The small molecule below binds the protein below.
Small molecule (SMILES): Cc1cc(N)nc(C[C@@H]2CNC[C@@H]2OCCNCCc2cccc(F)c2)c1

Binding-site contacts:
Ligand atom C14 contacts residue TRP320 of chain 1.B at 3.6 Å (hydrophobic).
Ligand atom N2 contacts residue HEM1 of chain 1.J at 3.5 Å (h-bond).
Ligand atom C14 contacts residue PRO298 of chain 1.B at 3.7 Å (hydrophobic).
Ligand atom F13 contacts residue SER318 of chain 1.B at 3.6 Å.
Ligand atom N1A contacts residue HEM1 of chain 1.J at 2.8 Å (h-bond).
Ligand atom C15 contacts residue HEM1 of chain 1.J at 3.4 Å.
Ligand atom C5' contacts residue TRP411 of chain 1.B at 3.5 Å (hydrophobic).
Ligand atom N1' contacts residue H4B1 of chain 1.K at 2.9 Å (h-bond).
Ligand atom N6A contacts residue ARG147 of chain 1.B at 3.5 Å (salt-bridge).
Ligand atom F13 contacts residue HEM1 of chain 1.J at 3.5 Å.
Ligand atom O1 contacts residue HEM1 of chain 1.J at 3.4 Å (h-bond).
Ligand atom C13 contacts residue PRO298 of chain 1.B at 3.7 Å (hydrophobic).
Ligand atom C2A contacts residue HEM1 of chain 1.J at 3.5 Å.
Ligand atom C6A contacts residue HEM1 of chain 1.J at 3.6 Å.
Ligand atom C4A contacts residue TYR439 of chain 1.B at 3.4 Å (hydrophobic).
Ligand atom F13 contacts residue PHE317 of chain 1.B at 3.5 Å.
Ligand atom C6A contacts residue TYR439 of chain 1.B at 3.4 Å (hydrophobic).
Ligand atom C2' contacts residue HEM1 of chain 1.J at 3.5 Å.
Ligand atom C1 contacts residue GLN211 of chain 1.B at 3.5 Å.
Ligand atom N2 contacts residue GLU325 of chain 1.B at 2.7 Å (salt-bridge).
Ligand atom C7A contacts residue HEM1 of chain 1.J at 3.4 Å.
Ligand atom C2 contacts residue GLU325 of chain 1.B at 3.4 Å.
Ligand atom C5A contacts residue TYR439 of chain 1.B at 3.4 Å (hydrophobic).
Ligand atom C4 contacts residue HEM1 of chain 1.J at 3.6 Å.
Ligand atom C3 contacts residue GLU325 of chain 1.B at 3.3 Å.
Ligand atom N6A contacts residue HEM1 of chain 1.J at 2.8 Å (h-bond).
Ligand atom C5A contacts residue LEU69 of chain 1.B at 3.7 Å (hydrophobic).
Ligand atom C1 contacts residue GLU325 of chain 1.B at 3.4 Å.
Ligand atom C8A contacts residue TRP38 of chain 1.A at 3.5 Å (hydrophobic).
Ligand atom C5' contacts residue H4B1 of chain 1.K at 3.5 Å.
Ligand atom F13 contacts residue GLY319 of chain 1.B at 3.2 Å.
Ligand atom C4 contacts residue GLU325 of chain 1.B at 3.6 Å.
Ligand atom C5' contacts residue HEM1 of chain 1.J at 3.3 Å.
Ligand atom C8A contacts residue TYR439 of chain 1.B at 3.7 Å (hydrophobic).
Ligand atom C2 contacts residue GLN211 of chain 1.B at 3.4 Å.
Ligand atom C5A contacts residue VAL68 of chain 1.B at 3.5 Å (hydrophobic).
Ligand atom C14 contacts residue HEM1 of chain 1.J at 3.3 Å.
Ligand atom F13 contacts residue PRO298 of chain 1.B at 3.5 Å.
Ligand atom C15 contacts residue TRP320 of chain 1.B at 3.2 Å (hydrophobic).
Ligand atom N1' contacts residue HEM1 of chain 1.J at 2.8 Å (h-bond).

Sequence of chain 1.B:
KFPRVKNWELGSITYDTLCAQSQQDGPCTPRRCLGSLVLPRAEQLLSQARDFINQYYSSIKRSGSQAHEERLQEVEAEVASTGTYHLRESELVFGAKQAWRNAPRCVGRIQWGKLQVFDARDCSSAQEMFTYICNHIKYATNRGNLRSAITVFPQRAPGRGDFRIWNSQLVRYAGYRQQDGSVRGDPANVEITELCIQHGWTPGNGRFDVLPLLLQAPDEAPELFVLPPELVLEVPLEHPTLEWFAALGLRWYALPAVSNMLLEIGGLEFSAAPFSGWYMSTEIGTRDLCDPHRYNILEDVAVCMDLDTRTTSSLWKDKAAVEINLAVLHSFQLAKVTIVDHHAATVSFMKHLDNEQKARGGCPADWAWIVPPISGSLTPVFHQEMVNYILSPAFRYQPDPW

Sequence of chain 1.A:
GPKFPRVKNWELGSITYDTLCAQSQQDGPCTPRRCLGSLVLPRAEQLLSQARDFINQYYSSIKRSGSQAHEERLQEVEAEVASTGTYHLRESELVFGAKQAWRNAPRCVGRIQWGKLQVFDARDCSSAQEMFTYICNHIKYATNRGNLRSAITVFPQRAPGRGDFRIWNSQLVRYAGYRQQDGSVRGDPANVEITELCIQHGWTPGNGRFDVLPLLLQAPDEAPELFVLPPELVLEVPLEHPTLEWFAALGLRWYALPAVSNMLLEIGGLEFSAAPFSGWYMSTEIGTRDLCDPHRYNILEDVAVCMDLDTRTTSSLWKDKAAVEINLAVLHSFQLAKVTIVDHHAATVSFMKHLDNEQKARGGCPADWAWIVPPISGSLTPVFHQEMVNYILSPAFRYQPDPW